Sequence of chain 1.D:
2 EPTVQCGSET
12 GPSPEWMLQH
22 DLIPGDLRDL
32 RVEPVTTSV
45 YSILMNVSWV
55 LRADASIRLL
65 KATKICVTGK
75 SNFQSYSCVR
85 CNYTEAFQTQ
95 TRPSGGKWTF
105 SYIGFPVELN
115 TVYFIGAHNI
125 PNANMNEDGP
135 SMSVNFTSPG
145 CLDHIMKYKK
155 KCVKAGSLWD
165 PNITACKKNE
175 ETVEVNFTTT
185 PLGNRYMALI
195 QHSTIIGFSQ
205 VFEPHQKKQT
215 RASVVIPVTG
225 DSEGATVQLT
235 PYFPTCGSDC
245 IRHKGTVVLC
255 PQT

A protein and the small-molecule ligand that binds it are described below.
Small molecule (SMILES): CC(=O)N[C@@H]1[C@@H](O)[C@H](O)[C@@H](CO)O[C@H]1O

Binding-site contacts:
Ligand atom C1 contacts residue ARG84 of chain 1.D at 4.0 Å.
Ligand atom C6 contacts residue ARG84 of chain 1.D at 3.9 Å.
Ligand atom C4 contacts residue ASN86 of chain 1.D at 4.2 Å.
Ligand atom C7 contacts residue ASN86 of chain 1.D at 3.0 Å.
Ligand atom C7 contacts residue GLY8 of chain 1.D at 4.3 Å.
Ligand atom C8 contacts residue GLN6 of chain 1.D at 4.3 Å.
Ligand atom O7 contacts residue ASN86 of chain 1.D at 3.3 Å (h-bond).
Ligand atom C5 contacts residue ASN86 of chain 1.D at 3.6 Å.
Ligand atom O7 contacts residue CYS7 of chain 1.D at 3.6 Å.
Ligand atom C5 contacts residue ARG84 of chain 1.D at 3.7 Å.
Ligand atom O5 contacts residue ARG84 of chain 1.D at 3.6 Å (salt-bridge).
Ligand atom N2 contacts residue ASN86 of chain 1.D at 2.5 Å (h-bond).
Ligand atom C8 contacts residue ASN86 of chain 1.D at 4.1 Å.
Ligand atom O7 contacts residue GLY8 of chain 1.D at 3.1 Å (h-bond).
Ligand atom C3 contacts residue ASN86 of chain 1.D at 3.8 Å.
Ligand atom C2 contacts residue ASN86 of chain 1.D at 2.5 Å.
Ligand atom O7 contacts residue GLN6 of chain 1.D at 4.2 Å.
Ligand atom O5 contacts residue ASN86 of chain 1.D at 2.3 Å (h-bond).
Ligand atom C1 contacts residue ASN86 of chain 1.D at 1.4 Å.